Binding-site contacts:
Ligand atom C3 contacts residue ASN328 of chain 1.B at 3.9 Å.
Ligand atom C5 contacts residue ASN328 of chain 1.B at 3.5 Å.
Ligand atom C8 contacts residue GLN577 of chain 1.B at 3.5 Å.
Ligand atom C1 contacts residue ASN328 of chain 1.B at 1.4 Å.
Ligand atom C8 contacts residue THR578 of chain 1.B at 3.9 Å.
Ligand atom O5 contacts residue ASN328 of chain 1.B at 2.3 Å (h-bond).
Ligand atom C2 contacts residue ASN328 of chain 1.B at 2.7 Å.
Ligand atom N2 contacts residue ASN328 of chain 1.B at 3.1 Å (h-bond).
Ligand atom C4 contacts residue ASN328 of chain 1.B at 4.3 Å.
Ligand atom O7 contacts residue ASN328 of chain 1.B at 4.4 Å.
Ligand atom O7 contacts residue GLN577 of chain 1.B at 4.2 Å.
Ligand atom C7 contacts residue ASN328 of chain 1.B at 4.0 Å.
Ligand atom C7 contacts residue GLN577 of chain 1.B at 4.1 Å.

Sequence of chain 1.B:
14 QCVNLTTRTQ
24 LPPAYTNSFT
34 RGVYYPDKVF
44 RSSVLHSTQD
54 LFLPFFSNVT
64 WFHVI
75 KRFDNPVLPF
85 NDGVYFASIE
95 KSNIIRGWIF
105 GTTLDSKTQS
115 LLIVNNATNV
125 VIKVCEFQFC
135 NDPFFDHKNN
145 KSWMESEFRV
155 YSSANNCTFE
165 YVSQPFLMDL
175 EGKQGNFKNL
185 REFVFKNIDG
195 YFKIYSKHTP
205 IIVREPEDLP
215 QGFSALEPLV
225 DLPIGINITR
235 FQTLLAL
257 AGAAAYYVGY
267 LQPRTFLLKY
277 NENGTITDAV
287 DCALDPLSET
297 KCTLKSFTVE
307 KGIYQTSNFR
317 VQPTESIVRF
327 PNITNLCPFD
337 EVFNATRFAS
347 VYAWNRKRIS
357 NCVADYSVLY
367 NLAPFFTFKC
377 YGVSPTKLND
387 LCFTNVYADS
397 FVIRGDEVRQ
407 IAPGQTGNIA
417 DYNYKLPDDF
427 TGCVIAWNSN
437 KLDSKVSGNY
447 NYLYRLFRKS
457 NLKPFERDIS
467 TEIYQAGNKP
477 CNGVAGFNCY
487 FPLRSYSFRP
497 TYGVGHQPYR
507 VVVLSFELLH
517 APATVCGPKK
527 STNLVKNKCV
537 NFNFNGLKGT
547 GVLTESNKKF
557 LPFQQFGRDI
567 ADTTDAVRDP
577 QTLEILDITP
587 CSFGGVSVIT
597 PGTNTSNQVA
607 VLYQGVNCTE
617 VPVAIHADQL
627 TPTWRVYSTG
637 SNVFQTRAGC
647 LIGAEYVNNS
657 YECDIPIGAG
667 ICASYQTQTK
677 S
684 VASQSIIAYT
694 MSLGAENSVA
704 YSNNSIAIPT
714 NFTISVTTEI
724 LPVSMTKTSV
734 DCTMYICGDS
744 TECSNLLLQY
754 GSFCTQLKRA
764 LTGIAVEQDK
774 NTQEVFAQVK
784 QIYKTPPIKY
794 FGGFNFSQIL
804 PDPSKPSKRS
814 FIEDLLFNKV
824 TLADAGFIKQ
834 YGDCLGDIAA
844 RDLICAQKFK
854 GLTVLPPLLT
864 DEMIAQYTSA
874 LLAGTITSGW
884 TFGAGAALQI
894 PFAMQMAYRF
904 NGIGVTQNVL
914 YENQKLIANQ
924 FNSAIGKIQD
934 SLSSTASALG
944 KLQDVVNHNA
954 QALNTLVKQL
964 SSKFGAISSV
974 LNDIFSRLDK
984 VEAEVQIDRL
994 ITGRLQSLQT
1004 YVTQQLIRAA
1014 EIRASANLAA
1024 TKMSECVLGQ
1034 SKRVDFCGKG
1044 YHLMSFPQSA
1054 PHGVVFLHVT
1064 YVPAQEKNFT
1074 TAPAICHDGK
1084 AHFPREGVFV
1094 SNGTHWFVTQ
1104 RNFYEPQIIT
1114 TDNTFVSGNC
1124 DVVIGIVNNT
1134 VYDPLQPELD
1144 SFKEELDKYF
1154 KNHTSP

A protein and the small-molecule ligand that binds it are described below.
Small molecule (SMILES): CC(=O)N[C@@H]1[C@@H](O)[C@H](O)[C@@H](CO)O[C@H]1O